Binding-site contacts:
Ligand atom O3' contacts residue ALA67 of chain 1.A at 3.5 Å.
Ligand atom O3' contacts residue MET269 of chain 1.A at 3.5 Å (h-bond).
Ligand atom O3P contacts residue GLY212 of chain 1.A at 3.4 Å.
Ligand atom N7 contacts residue ILE214 of chain 1.A at 3.4 Å.
Ligand atom N3 contacts residue CYS215 of chain 1.A at 3.4 Å.
Ligand atom O6 contacts residue GLY299 of chain 1.A at 2.4 Å (h-bond).
Ligand atom O3' contacts residue ASP248 of chain 1.A at 2.5 Å (salt-bridge).
Ligand atom O1P contacts residue GLY271 of chain 1.A at 2.8 Å (h-bond).
Ligand atom C2 contacts residue GLU328 of chain 1.A at 3.5 Å.
Ligand atom O6 contacts residue SER300 of chain 1.A at 3.6 Å (h-bond).
Ligand atom C8 contacts residue MET69 of chain 1.A at 3.4 Å (hydrophobic).
Ligand atom O6 contacts residue GLY297 of chain 1.A at 3.1 Å.
Ligand atom C3' contacts residue ASP248 of chain 1.A at 3.4 Å.
Ligand atom O1P contacts residue MET270 of chain 1.A at 3.5 Å.
Ligand atom O5' contacts residue GLY212 of chain 1.A at 3.3 Å.
Ligand atom C5 contacts residue MET298 of chain 1.A at 3.6 Å (hydrophobic).
Ligand atom N7 contacts residue MET298 of chain 1.A at 3.1 Å (h-bond).
Ligand atom P contacts residue SER213 of chain 1.A at 3.6 Å.
Ligand atom O6 contacts residue MET298 of chain 1.A at 2.9 Å (h-bond).
Ligand atom N1 contacts residue GLU328 of chain 1.A at 2.9 Å (salt-bridge).
Ligand atom O2' contacts residue ASP248 of chain 1.A at 2.5 Å (salt-bridge).
Ligand atom O5' contacts residue GLY249 of chain 1.A at 3.6 Å.
Ligand atom C5' contacts residue TYR295 of chain 1.A at 3.7 Å (hydrophobic).
Ligand atom O6 contacts residue GLY329 of chain 1.A at 3.7 Å.
Ligand atom C2' contacts residue ASP248 of chain 1.A at 3.7 Å.
Ligand atom O3P contacts residue GLY250 of chain 1.A at 3.0 Å (h-bond).
Ligand atom O3P contacts residue SER213 of chain 1.A at 2.9 Å (h-bond).
Ligand atom N7 contacts residue GLY297 of chain 1.A at 3.4 Å.
Ligand atom O2P contacts residue TYR295 of chain 1.A at 2.7 Å (h-bond).
Ligand atom C6 contacts residue MET298 of chain 1.A at 3.7 Å (hydrophobic).
Ligand atom C2 contacts residue CYS215 of chain 1.A at 3.1 Å (hydrophobic).
Ligand atom O4' contacts residue GLY212 of chain 1.A at 3.6 Å.
Ligand atom C6 contacts residue GLY299 of chain 1.A at 3.5 Å.
Ligand atom C5 contacts residue ILE214 of chain 1.A at 3.7 Å (hydrophobic).
Ligand atom O2P contacts residue SER272 of chain 1.A at 2.9 Å (h-bond).
Ligand atom O2P contacts residue SER213 of chain 1.A at 2.8 Å (h-bond).
Ligand atom C4' contacts residue ASP248 of chain 1.A at 3.5 Å.
Ligand atom N7 contacts residue MET69 of chain 1.A at 3.6 Å.
Ligand atom O1P contacts residue SER272 of chain 1.A at 3.7 Å.
Ligand atom C8 contacts residue ILE214 of chain 1.A at 3.6 Å (hydrophobic).

This small molecule binds to this protein.
Small molecule (SMILES): O=c1[nH]cnc2c1ncn2[C@@H]1O[C@H](COP(=O)(O)O)[C@@H](O)[C@H]1O

Sequence of chain 1.A:
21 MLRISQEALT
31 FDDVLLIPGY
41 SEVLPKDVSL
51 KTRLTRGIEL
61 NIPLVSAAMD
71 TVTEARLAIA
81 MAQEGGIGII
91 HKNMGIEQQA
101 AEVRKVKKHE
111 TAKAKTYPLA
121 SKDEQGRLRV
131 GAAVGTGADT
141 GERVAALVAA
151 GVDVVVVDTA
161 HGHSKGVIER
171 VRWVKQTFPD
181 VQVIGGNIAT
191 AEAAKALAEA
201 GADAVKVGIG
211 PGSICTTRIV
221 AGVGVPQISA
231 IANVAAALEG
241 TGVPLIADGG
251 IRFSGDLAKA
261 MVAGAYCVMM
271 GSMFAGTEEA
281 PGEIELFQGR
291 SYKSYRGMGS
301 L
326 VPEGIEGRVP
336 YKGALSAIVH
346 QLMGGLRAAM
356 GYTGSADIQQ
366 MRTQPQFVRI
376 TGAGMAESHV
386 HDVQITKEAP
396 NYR